Sequence of chain 1.L:
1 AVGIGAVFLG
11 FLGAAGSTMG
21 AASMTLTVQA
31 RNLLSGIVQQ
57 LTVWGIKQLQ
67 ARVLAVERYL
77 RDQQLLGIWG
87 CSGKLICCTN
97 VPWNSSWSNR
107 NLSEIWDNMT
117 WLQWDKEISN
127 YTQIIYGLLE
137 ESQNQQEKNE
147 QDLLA

This protein binds this small molecule.
Small molecule (SMILES): CC(=O)N[C@@H]1[C@@H](O)[C@H](O)[C@@H](CO)O[C@H]1O

Binding-site contacts:
Ligand atom C1 contacts residue ASN100 of chain 1.L at 1.5 Å.
Ligand atom C5 contacts residue ASN100 of chain 1.L at 3.7 Å.
Ligand atom O7 contacts residue ASN100 of chain 1.L at 3.3 Å (h-bond).
Ligand atom O7 contacts residue PRO98 of chain 1.L at 4.1 Å.
Ligand atom C2 contacts residue ASN100 of chain 1.L at 2.6 Å.
Ligand atom C7 contacts residue ASN100 of chain 1.L at 3.5 Å.
Ligand atom C7 contacts residue TRP99 of chain 1.L at 4.0 Å (hydrophobic).
Ligand atom C8 contacts residue ASN100 of chain 1.L at 3.9 Å.
Ligand atom C3 contacts residue ASN100 of chain 1.L at 3.9 Å.
Ligand atom C4 contacts residue ASN100 of chain 1.L at 4.3 Å.
Ligand atom C8 contacts residue TRP99 of chain 1.L at 4.0 Å (hydrophobic).
Ligand atom O7 contacts residue TRP99 of chain 1.L at 3.8 Å.
Ligand atom O5 contacts residue ASN100 of chain 1.L at 2.4 Å (h-bond).
Ligand atom O3 contacts residue LEU134 of chain 1.L at 4.4 Å.
Ligand atom N2 contacts residue ASN100 of chain 1.L at 3.0 Å (h-bond).